Sequence of chain 1.C:
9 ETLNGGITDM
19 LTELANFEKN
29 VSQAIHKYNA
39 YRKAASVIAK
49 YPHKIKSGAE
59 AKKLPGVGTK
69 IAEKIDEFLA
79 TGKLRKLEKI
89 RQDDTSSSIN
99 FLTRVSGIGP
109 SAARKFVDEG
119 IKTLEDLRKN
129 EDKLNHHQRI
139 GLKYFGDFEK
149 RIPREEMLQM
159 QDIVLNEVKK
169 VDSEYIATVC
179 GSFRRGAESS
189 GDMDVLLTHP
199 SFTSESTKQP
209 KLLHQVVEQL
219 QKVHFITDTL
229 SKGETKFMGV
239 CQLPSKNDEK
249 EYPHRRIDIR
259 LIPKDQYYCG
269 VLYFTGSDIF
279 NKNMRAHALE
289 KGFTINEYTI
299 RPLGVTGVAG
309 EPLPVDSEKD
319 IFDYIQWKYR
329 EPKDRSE

Binding-site contacts:
Ligand atom C6 contacts residue DA2 of chain 1.A at 3.1 Å.
Ligand atom O4 contacts residue DA5 of chain 1.A at 2.7 Å (h-bond).
Ligand atom O3' contacts residue GLY105 of chain 1.C at 3.3 Å (h-bond).
Ligand atom O2 contacts residue DG6 of chain 1.A at 3.3 Å (h-bond).
Ligand atom N6 contacts residue DA2 of chain 1.A at 2.8 Å (h-bond).
Ligand atom N6 contacts residue DT4 of chain 1.A at 2.8 Å (h-bond).
Ligand atom N4 contacts residue DA5 of chain 1.A at 3.1 Å (h-bond).
Ligand atom OP1 contacts residue ARG254 of chain 1.C at 3.2 Å (salt-bridge).
Ligand atom OP1 contacts residue NA1 of chain 1.E at 3.0 Å (h-bond).
Ligand atom OP2 contacts residue ILE106 of chain 1.C at 3.3 Å (h-bond).
Ligand atom N2 contacts residue DA2 of chain 1.A at 3.2 Å.
Ligand atom OP1 contacts residue ILE106 of chain 1.C at 2.3 Å (h-bond).
Ligand atom N3 contacts residue DA2 of chain 1.A at 2.6 Å (h-bond).
Ligand atom N3 contacts residue DA5 of chain 1.A at 2.6 Å (h-bond).
Ligand atom C6 contacts residue DT4 of chain 1.A at 3.4 Å.
Ligand atom O5' contacts residue GLY107 of chain 1.C at 2.9 Å.
Ligand atom OP1 contacts residue GLY107 of chain 1.C at 2.9 Å (h-bond).
Ligand atom N1 contacts residue DT4 of chain 1.A at 2.5 Å (h-bond).
Ligand atom C2 contacts residue DA7 of chain 1.A at 3.3 Å.
Ligand atom O4 contacts residue DG6 of chain 1.A at 3.3 Å (h-bond).
Ligand atom O4 contacts residue DA7 of chain 1.A at 2.9 Å (h-bond).
Ligand atom N1 contacts residue DT3 of chain 1.A at 2.8 Å (h-bond).
Ligand atom O4 contacts residue DA2 of chain 1.A at 2.7 Å (h-bond).
Ligand atom N3 contacts residue DA7 of chain 1.A at 2.8 Å (h-bond).
Ligand atom C5' contacts residue GLY107 of chain 1.C at 3.2 Å.
Ligand atom C2 contacts residue DT4 of chain 1.A at 3.2 Å.
Ligand atom P contacts residue GLY107 of chain 1.C at 3.3 Å.
Ligand atom C4 contacts residue DA5 of chain 1.A at 3.4 Å.
Ligand atom N1 contacts residue DA2 of chain 1.A at 3.3 Å (h-bond).
Ligand atom C2 contacts residue DT3 of chain 1.A at 3.3 Å.
Ligand atom N4 contacts residue DG6 of chain 1.A at 3.1 Å (h-bond).
Ligand atom P contacts residue ILE106 of chain 1.C at 3.0 Å.
Ligand atom N2 contacts residue DC1 of chain 1.A at 3.0 Å (h-bond).
Ligand atom OP1 contacts residue GLY105 of chain 1.C at 2.9 Å (h-bond).
Ligand atom N6 contacts residue DT3 of chain 1.A at 2.9 Å (h-bond).
Ligand atom OP2 contacts residue SER109 of chain 1.C at 2.9 Å.
Ligand atom O2 contacts residue DA7 of chain 1.A at 2.9 Å (h-bond).
Ligand atom OP1 contacts residue ALA110 of chain 1.C at 2.7 Å (h-bond).
Ligand atom N3 contacts residue DG6 of chain 1.A at 3.0 Å (h-bond).
Ligand atom O4 contacts residue DT4 of chain 1.A at 3.2 Å (h-bond).

A small-molecule ligand and the protein it binds are described below.
Small molecule (SMILES): Cc1cn([C@H]2C[C@H](O[P](=O)(O)OC[C@H]3O[C@@H](n4cnc5c(N)ncnc54)C[C@@H]3O[P](=O)(O)OC[C@H]3O[C@@H](n4cnc5c(N)ncnc54)C[C@@H]3O[P](=O)(O)OC[C@H]3O[C@@H](n4cc(C)c(=O)[nH]c4=O)C[C@@H]3O[P](=O)(O)OC[C@H]3O[C@@H](n4cnc5c(=O)nc(N)[nH]c54)C[C@@H]3O)[C@@H](CO[P](=O)(O)O[C@H]3C[C@H](n4ccc(N)nc4=O)O[C@@H]3CO[P](=O)(O)O[C@H]3C[C@H](n4cc(C)c(=O)[nH]c4=O)O[C@@H]3COP(=O)(O)O)O2)c(=O)[nH]c1=O